Sequence of chain 1.A:
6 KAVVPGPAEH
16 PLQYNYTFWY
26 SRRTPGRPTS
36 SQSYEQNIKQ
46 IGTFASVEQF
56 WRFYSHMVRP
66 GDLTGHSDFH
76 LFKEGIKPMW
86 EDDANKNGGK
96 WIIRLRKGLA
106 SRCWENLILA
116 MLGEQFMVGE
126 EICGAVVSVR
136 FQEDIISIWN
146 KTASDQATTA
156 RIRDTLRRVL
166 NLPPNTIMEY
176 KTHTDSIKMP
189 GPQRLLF

This protein binds this small molecule.
Small molecule (SMILES): CN1CN([C@@H]2O[C@H](CO[P](=O)(O)O[P](=O)(O)OP(=O)(O)O)[C@@H](O)[C@H]2O)c2nc(N)[nH]c(=O)c21

Binding-site contacts:
Ligand atom O6 contacts residue TRP85 of chain 1.A at 2.7 Å (h-bond).
Ligand atom PB contacts residue HIS71 of chain 1.A at 3.8 Å.
Ligand atom N9 contacts residue TRP85 of chain 1.A at 3.6 Å.
Ligand atom C8 contacts residue TYR39 of chain 1.A at 3.6 Å (hydrophobic).
Ligand atom N2 contacts residue SER35 of chain 1.A at 3.8 Å.
Ligand atom O1A contacts residue HIS71 of chain 1.A at 2.6 Å (h-bond).
Ligand atom N1 contacts residue GLU86 of chain 1.A at 2.7 Å (salt-bridge).
Ligand atom O1B contacts residue PHE195 of chain 1.A at 3.8 Å.
Ligand atom N7 contacts residue TYR39 of chain 1.A at 3.7 Å.
Ligand atom O1B contacts residue HIS71 of chain 1.A at 3.1 Å.
Ligand atom C2 contacts residue GLU86 of chain 1.A at 3.4 Å.
Ligand atom O2A contacts residue ARG135 of chain 1.A at 3.5 Å (salt-bridge).
Ligand atom N2 contacts residue SER36 of chain 1.A at 3.8 Å.
Ligand atom O4' contacts residue TYR39 of chain 1.A at 3.7 Å.
Ligand atom C2 contacts residue TRP85 of chain 1.A at 3.7 Å (hydrophobic).
Ligand atom O2' contacts residue TRP85 of chain 1.A at 3.3 Å.
Ligand atom O2B contacts residue PHE195 of chain 1.A at 3.5 Å.
Ligand atom O6 contacts residue GLU86 of chain 1.A at 3.6 Å (salt-bridge).
Ligand atom O1A contacts residue ARG135 of chain 1.A at 3.4 Å (salt-bridge).
Ligand atom N2 contacts residue GLU86 of chain 1.A at 2.6 Å (salt-bridge).
Ligand atom N1 contacts residue TRP85 of chain 1.A at 3.5 Å.
Ligand atom N7 contacts residue TRP85 of chain 1.A at 3.6 Å.
Ligand atom C6 contacts residue GLU86 of chain 1.A at 3.6 Å.
Ligand atom C6 contacts residue TRP85 of chain 1.A at 3.5 Å (hydrophobic).
Ligand atom O3B contacts residue PHE195 of chain 1.A at 3.7 Å.
Ligand atom O2B contacts residue HIS71 of chain 1.A at 3.6 Å.
Ligand atom C4 contacts residue TRP85 of chain 1.A at 3.5 Å (hydrophobic).
Ligand atom O2B contacts residue ARG135 of chain 1.A at 2.8 Å (salt-bridge).
Ligand atom N3 contacts residue TRP85 of chain 1.A at 3.5 Å.
Ligand atom C4' contacts residue THR34 of chain 1.A at 3.7 Å.
Ligand atom C4 contacts residue TYR39 of chain 1.A at 3.7 Å (hydrophobic).
Ligand atom CM7 contacts residue TYR39 of chain 1.A at 3.7 Å (hydrophobic).
Ligand atom PA contacts residue ARG135 of chain 1.A at 3.8 Å.
Ligand atom O1A contacts residue ARG28 of chain 1.A at 3.6 Å (salt-bridge).
Ligand atom C5 contacts residue TRP85 of chain 1.A at 3.7 Å (hydrophobic).
Ligand atom CM7 contacts residue TRP85 of chain 1.A at 3.7 Å (hydrophobic).
Ligand atom O4' contacts residue THR34 of chain 1.A at 3.5 Å.
Ligand atom N9 contacts residue TYR39 of chain 1.A at 3.8 Å.
Ligand atom O6 contacts residue MET84 of chain 1.A at 3.0 Å.
Ligand atom C8 contacts residue TRP85 of chain 1.A at 3.7 Å (hydrophobic).